Binding-site contacts:
Ligand atom C25 contacts residue LYS334 of chain 1.B at 3.5 Å.
Ligand atom C21 contacts residue PHE326 of chain 1.B at 4.4 Å (hydrophobic).
Ligand atom C24 contacts residue LYS334 of chain 1.B at 3.6 Å.
Ligand atom C16 contacts residue ASN315 of chain 1.B at 3.3 Å.
Ligand atom C11 contacts residue TYR320 of chain 1.B at 4.1 Å (hydrophobic).
Ligand atom C1 contacts residue LYS334 of chain 1.B at 3.9 Å.
Ligand atom C17 contacts residue LEU337 of chain 1.B at 4.0 Å (hydrophobic).
Ligand atom C16 contacts residue LEU337 of chain 1.B at 4.2 Å (hydrophobic).
Ligand atom C21 contacts residue ASP323 of chain 1.B at 4.3 Å.
Ligand atom C17 contacts residue HIS341 of chain 1.B at 4.2 Å.
Ligand atom C12 contacts residue PHE326 of chain 1.B at 3.8 Å (hydrophobic).
Ligand atom N3 contacts residue MET314 of chain 1.B at 2.8 Å (h-bond).
Ligand atom C10 contacts residue TYR320 of chain 1.B at 3.6 Å (hydrophobic).
Ligand atom N4 contacts residue PHE326 of chain 1.B at 3.7 Å.
Ligand atom C contacts residue LEU337 of chain 1.B at 3.9 Å (hydrophobic).
Ligand atom C contacts residue LYS334 of chain 1.B at 3.2 Å.
Ligand atom CL contacts residue LEU337 of chain 1.B at 4.3 Å.
Ligand atom C4 contacts residue LYS334 of chain 1.B at 4.3 Å.
Ligand atom C contacts residue GLU338 of chain 1.B at 4.2 Å.
Ligand atom N3 contacts residue PHE326 of chain 1.B at 3.9 Å.
Ligand atom C23 contacts residue LYS334 of chain 1.B at 4.0 Å.
Ligand atom C15 contacts residue MET314 of chain 1.B at 3.5 Å (hydrophobic).
Ligand atom C17 contacts residue ASN315 of chain 1.B at 3.6 Å.
Ligand atom C18 contacts residue LEU337 of chain 1.B at 4.1 Å (hydrophobic).
Ligand atom N3 contacts residue TYR320 of chain 1.B at 3.6 Å.
Ligand atom C15 contacts residue LEU337 of chain 1.B at 4.2 Å (hydrophobic).
Ligand atom C16 contacts residue MET314 of chain 1.B at 3.7 Å (hydrophobic).
Ligand atom C14 contacts residue PHE326 of chain 1.B at 3.5 Å (hydrophobic).
Ligand atom C14 contacts residue MET314 of chain 1.B at 4.0 Å (hydrophobic).
Ligand atom CL contacts residue HIS341 of chain 1.B at 3.7 Å.
Ligand atom C15 contacts residue ASN315 of chain 1.B at 4.1 Å.
Ligand atom CL contacts residue GLU338 of chain 1.B at 2.9 Å.
Ligand atom C2 contacts residue GLU338 of chain 1.B at 4.4 Å.
Ligand atom N4 contacts residue LYS334 of chain 1.B at 3.3 Å.
Ligand atom C20 contacts residue LEU337 of chain 1.B at 4.3 Å (hydrophobic).
Ligand atom C13 contacts residue PHE326 of chain 1.B at 4.0 Å (hydrophobic).
Ligand atom C15 contacts residue TYR320 of chain 1.B at 4.0 Å (hydrophobic).
Ligand atom C14 contacts residue TYR320 of chain 1.B at 3.8 Å (hydrophobic).
Ligand atom C22 contacts residue ASP323 of chain 1.B at 3.7 Å.
Ligand atom C19 contacts residue LEU337 of chain 1.B at 4.4 Å (hydrophobic).

The small molecule below binds the protein below.
Small molecule (SMILES): Cc1ccc2c(C[C@H](N)C(=O)NC3CCN(Cc4c[nH]c5ccc(Cl)cc45)CC3)c[nH]c2c1

Sequence of chain 1.B:
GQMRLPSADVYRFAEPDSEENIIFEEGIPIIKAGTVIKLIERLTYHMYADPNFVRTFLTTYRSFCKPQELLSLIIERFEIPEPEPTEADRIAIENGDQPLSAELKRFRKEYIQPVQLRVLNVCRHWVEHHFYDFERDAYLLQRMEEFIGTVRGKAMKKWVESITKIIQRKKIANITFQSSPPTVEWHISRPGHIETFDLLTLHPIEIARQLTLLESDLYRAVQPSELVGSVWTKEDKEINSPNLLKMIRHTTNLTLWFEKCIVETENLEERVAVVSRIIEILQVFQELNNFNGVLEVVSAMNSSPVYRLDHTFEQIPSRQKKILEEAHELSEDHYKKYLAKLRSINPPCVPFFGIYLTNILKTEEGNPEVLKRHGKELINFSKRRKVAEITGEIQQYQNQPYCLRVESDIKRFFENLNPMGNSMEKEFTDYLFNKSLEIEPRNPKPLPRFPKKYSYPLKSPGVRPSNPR